Binding-site contacts:
Ligand atom C1 contacts residue LEU1075 of chain 1.A at 4.3 Å (hydrophobic).
Ligand atom C12 contacts residue LEU1082 of chain 1.A at 4.3 Å (hydrophobic).
Ligand atom C11 contacts residue PHE1132 of chain 1.A at 3.9 Å (hydrophobic).
Ligand atom C23 contacts residue SER1089 of chain 1.A at 4.5 Å.
Ligand atom C1 contacts residue PHE1132 of chain 1.A at 4.1 Å (hydrophobic).
Ligand atom C2 contacts residue LEU1075 of chain 1.A at 3.8 Å (hydrophobic).
Ligand atom C21 contacts residue LEU1085 of chain 1.A at 4.4 Å (hydrophobic).
Ligand atom C3 contacts residue TYR1076 of chain 1.A at 4.2 Å (hydrophobic).
Ligand atom C4 contacts residue TYR1076 of chain 1.A at 4.5 Å (hydrophobic).
Ligand atom O1 contacts residue D101 of chain 1.S at 4.0 Å.
Ligand atom C18 contacts residue PHE1128 of chain 1.A at 3.6 Å (hydrophobic).
Ligand atom C26 contacts residue SER1089 of chain 1.A at 3.5 Å.
Ligand atom C6 contacts residue TYR1076 of chain 1.A at 4.4 Å (hydrophobic).
Ligand atom C19 contacts residue D101 of chain 1.S at 3.6 Å.

Sequence of chain 1.A:
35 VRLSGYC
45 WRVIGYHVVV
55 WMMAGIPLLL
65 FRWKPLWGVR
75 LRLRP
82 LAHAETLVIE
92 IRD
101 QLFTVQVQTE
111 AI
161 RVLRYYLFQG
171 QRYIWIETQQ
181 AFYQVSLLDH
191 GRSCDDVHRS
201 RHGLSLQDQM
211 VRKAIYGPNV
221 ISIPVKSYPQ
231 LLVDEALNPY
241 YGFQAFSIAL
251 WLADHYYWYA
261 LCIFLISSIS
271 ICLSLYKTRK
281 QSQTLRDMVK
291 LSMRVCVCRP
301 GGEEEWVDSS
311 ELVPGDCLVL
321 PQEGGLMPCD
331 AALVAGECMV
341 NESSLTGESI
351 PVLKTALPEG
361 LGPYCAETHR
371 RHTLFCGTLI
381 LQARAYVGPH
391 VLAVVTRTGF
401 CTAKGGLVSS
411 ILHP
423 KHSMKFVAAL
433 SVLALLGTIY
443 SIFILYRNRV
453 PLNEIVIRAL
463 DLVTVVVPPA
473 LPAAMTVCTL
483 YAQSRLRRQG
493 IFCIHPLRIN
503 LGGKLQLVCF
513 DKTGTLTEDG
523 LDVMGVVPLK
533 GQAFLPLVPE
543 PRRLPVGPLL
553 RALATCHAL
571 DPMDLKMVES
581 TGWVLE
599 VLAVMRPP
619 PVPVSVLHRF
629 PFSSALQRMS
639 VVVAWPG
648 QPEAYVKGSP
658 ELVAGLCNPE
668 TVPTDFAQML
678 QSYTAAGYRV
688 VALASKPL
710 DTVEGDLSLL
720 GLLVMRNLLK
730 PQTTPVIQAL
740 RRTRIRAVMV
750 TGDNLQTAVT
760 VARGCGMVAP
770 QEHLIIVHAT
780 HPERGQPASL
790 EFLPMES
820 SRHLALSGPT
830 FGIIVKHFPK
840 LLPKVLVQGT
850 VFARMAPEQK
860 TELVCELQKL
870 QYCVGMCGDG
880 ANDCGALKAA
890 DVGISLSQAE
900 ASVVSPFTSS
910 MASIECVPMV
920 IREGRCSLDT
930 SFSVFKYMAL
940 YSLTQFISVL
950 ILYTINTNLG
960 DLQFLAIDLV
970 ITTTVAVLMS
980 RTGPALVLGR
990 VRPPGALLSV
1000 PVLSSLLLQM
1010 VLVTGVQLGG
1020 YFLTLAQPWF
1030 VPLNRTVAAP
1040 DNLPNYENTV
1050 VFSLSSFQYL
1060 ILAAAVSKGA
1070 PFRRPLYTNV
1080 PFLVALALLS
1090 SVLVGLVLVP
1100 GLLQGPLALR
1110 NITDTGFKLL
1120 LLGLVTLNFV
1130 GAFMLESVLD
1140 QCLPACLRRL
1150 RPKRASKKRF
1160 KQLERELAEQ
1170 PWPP

This small molecule binds to this protein.
Small molecule (SMILES): CC(C)CCC[C@@H](C)[C@H]1CC[C@H]2[C@@H]3CC=C4C[C@@H](O)CC[C@]4(C)[C@H]3CC[C@]12C